Binding-site contacts:
Ligand atom O2 contacts residue ASP66 of chain 1.F at 2.7 Å (salt-bridge).
Ligand atom O2 contacts residue LYS16 of chain 1.F at 2.6 Å (salt-bridge).
Ligand atom O4 contacts residue ARG67 of chain 1.F at 3.3 Å (salt-bridge).
Ligand atom O3 contacts residue ARG67 of chain 1.F at 3.3 Å (salt-bridge).
Ligand atom O6 contacts residue GLU154 of chain 1.F at 2.5 Å (salt-bridge).
Ligand atom O3 contacts residue TRP341 of chain 1.F at 3.6 Å.
Ligand atom C3 contacts residue TRP63 of chain 1.F at 3.6 Å (hydrophobic).
Ligand atom O3 contacts residue GLU112 of chain 1.F at 3.8 Å.
Ligand atom O6 contacts residue TYR156 of chain 1.F at 3.0 Å (h-bond).
Ligand atom O1 contacts residue ASP15 of chain 1.F at 2.6 Å (salt-bridge).
Ligand atom O3 contacts residue TRP63 of chain 1.F at 3.4 Å (h-bond).
Ligand atom C1 contacts residue TYR156 of chain 1.F at 3.6 Å (hydrophobic).
Ligand atom C6 contacts residue TYR156 of chain 1.F at 3.8 Å (hydrophobic).
Ligand atom C6 contacts residue GLU154 of chain 1.F at 3.1 Å.
Ligand atom O6 contacts residue PHE157 of chain 1.F at 3.7 Å.
Ligand atom O3 contacts residue ALA64 of chain 1.F at 3.2 Å.
Ligand atom C2 contacts residue ASP66 of chain 1.F at 3.4 Å.
Ligand atom C2 contacts residue GLU112 of chain 1.F at 3.4 Å.
Ligand atom C2 contacts residue LYS16 of chain 1.F at 3.8 Å.
Ligand atom C1 contacts residue LYS16 of chain 1.F at 3.8 Å.
Ligand atom O2 contacts residue ALA64 of chain 1.F at 3.3 Å.
Ligand atom O5 contacts residue TYR156 of chain 1.F at 3.2 Å.
Ligand atom O1 contacts residue LYS16 of chain 1.F at 3.0 Å (salt-bridge).
Ligand atom C2 contacts residue TRP231 of chain 1.F at 3.9 Å (hydrophobic).
Ligand atom O6 contacts residue PRO155 of chain 1.F at 3.4 Å.
Ligand atom O1 contacts residue ASN13 of chain 1.F at 3.6 Å (h-bond).
Ligand atom C2 contacts residue TRP341 of chain 1.F at 3.9 Å (hydrophobic).
Ligand atom O3 contacts residue ASP66 of chain 1.F at 2.5 Å (salt-bridge).
Ligand atom C4 contacts residue TRP341 of chain 1.F at 3.5 Å (hydrophobic).
Ligand atom C3 contacts residue TRP341 of chain 1.F at 4.0 Å (hydrophobic).
Ligand atom O4 contacts residue TRP341 of chain 1.F at 3.8 Å.
Ligand atom O2 contacts residue GLU112 of chain 1.F at 2.8 Å (salt-bridge).
Ligand atom C1 contacts residue TRP231 of chain 1.F at 3.6 Å (hydrophobic).
Ligand atom C5 contacts residue GLU154 of chain 1.F at 3.9 Å.
Ligand atom O2 contacts residue TRP63 of chain 1.F at 3.5 Å (h-bond).
Ligand atom C3 contacts residue ASP66 of chain 1.F at 3.5 Å.
Ligand atom C4 contacts residue TYR156 of chain 1.F at 4.0 Å (hydrophobic).
Ligand atom C6 contacts residue PRO155 of chain 1.F at 3.9 Å (hydrophobic).
Ligand atom C1 contacts residue ASP15 of chain 1.F at 3.6 Å.
Ligand atom C6 contacts residue TRP341 of chain 1.F at 3.8 Å (hydrophobic).

A small-molecule ligand and the protein it binds are described below.
Small molecule (SMILES): OC[C@H]1O[C@H](O[C@H]2[C@H](O)[C@@H](O)[C@@H](O)O[C@@H]2CO)[C@H](O)[C@@H](O)[C@@H]1O

Sequence of chain 1.F:
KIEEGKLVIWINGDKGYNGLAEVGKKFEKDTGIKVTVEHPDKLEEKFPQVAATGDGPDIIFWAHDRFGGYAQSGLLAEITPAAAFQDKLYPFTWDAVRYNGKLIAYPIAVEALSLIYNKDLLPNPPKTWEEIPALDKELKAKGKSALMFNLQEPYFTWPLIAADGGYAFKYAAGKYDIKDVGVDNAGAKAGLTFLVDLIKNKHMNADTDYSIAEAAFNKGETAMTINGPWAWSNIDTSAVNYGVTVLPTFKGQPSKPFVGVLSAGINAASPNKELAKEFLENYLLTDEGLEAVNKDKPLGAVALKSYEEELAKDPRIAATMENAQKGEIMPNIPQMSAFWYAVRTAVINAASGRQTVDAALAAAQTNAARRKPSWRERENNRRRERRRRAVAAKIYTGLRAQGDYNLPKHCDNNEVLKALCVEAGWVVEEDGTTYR